Binding-site contacts:
Ligand atom O contacts residue THR202 of chain 1.A at 4.1 Å.
Ligand atom CD contacts residue SER156 of chain 1.A at 3.8 Å.
Ligand atom OXT contacts residue THR202 of chain 1.A at 2.1 Å (h-bond).
Ligand atom CB contacts residue PHE200 of chain 1.A at 4.0 Å (hydrophobic).
Ligand atom CG contacts residue THR202 of chain 1.A at 3.7 Å.
Ligand atom CB contacts residue TYR157 of chain 1.A at 4.1 Å (hydrophobic).
Ligand atom CD contacts residue TYR205 of chain 1.A at 3.7 Å (hydrophobic).
Ligand atom N contacts residue PHE200 of chain 1.A at 3.7 Å.
Ligand atom CG contacts residue LEU118 of chain 1.B at 4.1 Å (hydrophobic).
Ligand atom CD contacts residue PHE200 of chain 1.A at 4.4 Å (hydrophobic).
Ligand atom CB contacts residue THR202 of chain 1.A at 4.4 Å.
Ligand atom C contacts residue TYR205 of chain 1.A at 4.4 Å (hydrophobic).
Ligand atom C contacts residue THR130 of chain 1.B at 4.0 Å.
Ligand atom O contacts residue ARG67 of chain 1.B at 3.1 Å (salt-bridge).
Ligand atom O contacts residue PHE65 of chain 1.B at 3.3 Å.
Ligand atom CD contacts residue GLU155 of chain 1.A at 4.2 Å.
Ligand atom CG contacts residue TYR205 of chain 1.A at 3.9 Å (hydrophobic).
Ligand atom N contacts residue TYR97 of chain 1.A at 3.2 Å (h-bond).
Ligand atom N contacts residue TYR205 of chain 1.A at 3.6 Å.
Ligand atom OXT contacts residue PHE200 of chain 1.A at 3.7 Å.
Ligand atom OXT contacts residue TYR205 of chain 1.A at 3.9 Å.
Ligand atom C contacts residue PHE65 of chain 1.B at 4.0 Å (hydrophobic).
Ligand atom N contacts residue SER156 of chain 1.A at 3.3 Å (h-bond).
Ligand atom CG contacts residue THR130 of chain 1.B at 4.3 Å.
Ligand atom C contacts residue ARG67 of chain 1.B at 3.4 Å.
Ligand atom O contacts residue THR130 of chain 1.B at 3.2 Å.
Ligand atom CD contacts residue TYR157 of chain 1.A at 3.0 Å (hydrophobic).
Ligand atom C contacts residue THR202 of chain 1.A at 3.1 Å.
Ligand atom CB contacts residue TYR97 of chain 1.A at 4.4 Å (hydrophobic).
Ligand atom CD contacts residue TYR97 of chain 1.A at 4.1 Å (hydrophobic).
Ligand atom CG contacts residue PHE65 of chain 1.B at 4.4 Å (hydrophobic).
Ligand atom CB contacts residue PHE65 of chain 1.B at 3.9 Å (hydrophobic).
Ligand atom CG contacts residue TYR157 of chain 1.A at 4.0 Å (hydrophobic).
Ligand atom N contacts residue TYR157 of chain 1.A at 3.9 Å.
Ligand atom N contacts residue GLU155 of chain 1.A at 2.8 Å (salt-bridge).
Ligand atom CB contacts residue TYR205 of chain 1.A at 4.2 Å (hydrophobic).
Ligand atom OXT contacts residue ARG67 of chain 1.B at 2.9 Å (salt-bridge).
Ligand atom O contacts residue TYR157 of chain 1.A at 4.3 Å.

The small molecule below binds the protein below.
Small molecule (SMILES): NCCCC(=O)O

Sequence of chain 1.B:
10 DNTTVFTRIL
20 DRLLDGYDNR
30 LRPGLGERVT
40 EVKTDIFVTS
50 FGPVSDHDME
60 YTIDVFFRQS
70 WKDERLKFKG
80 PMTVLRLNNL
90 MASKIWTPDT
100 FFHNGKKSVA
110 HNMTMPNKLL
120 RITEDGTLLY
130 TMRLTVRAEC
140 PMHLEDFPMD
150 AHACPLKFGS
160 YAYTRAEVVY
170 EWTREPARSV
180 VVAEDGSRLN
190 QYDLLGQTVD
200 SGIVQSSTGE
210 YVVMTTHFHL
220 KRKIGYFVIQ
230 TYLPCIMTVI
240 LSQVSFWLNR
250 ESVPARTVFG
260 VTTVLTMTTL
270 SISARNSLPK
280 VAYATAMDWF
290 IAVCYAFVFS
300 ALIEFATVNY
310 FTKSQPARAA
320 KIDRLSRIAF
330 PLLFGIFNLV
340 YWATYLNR

Sequence of chain 1.A:
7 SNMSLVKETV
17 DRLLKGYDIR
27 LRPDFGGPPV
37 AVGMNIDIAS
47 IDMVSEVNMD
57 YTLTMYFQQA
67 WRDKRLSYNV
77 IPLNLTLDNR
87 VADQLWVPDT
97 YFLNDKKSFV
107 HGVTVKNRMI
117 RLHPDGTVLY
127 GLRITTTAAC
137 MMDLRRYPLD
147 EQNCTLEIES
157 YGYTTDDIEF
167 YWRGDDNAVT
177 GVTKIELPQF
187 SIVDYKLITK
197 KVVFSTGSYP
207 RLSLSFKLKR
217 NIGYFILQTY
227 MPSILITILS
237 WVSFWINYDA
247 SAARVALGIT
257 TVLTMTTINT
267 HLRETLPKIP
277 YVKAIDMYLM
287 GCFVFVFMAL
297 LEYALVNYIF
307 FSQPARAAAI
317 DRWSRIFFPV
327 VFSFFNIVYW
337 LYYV